Sequence of chain 1.A:
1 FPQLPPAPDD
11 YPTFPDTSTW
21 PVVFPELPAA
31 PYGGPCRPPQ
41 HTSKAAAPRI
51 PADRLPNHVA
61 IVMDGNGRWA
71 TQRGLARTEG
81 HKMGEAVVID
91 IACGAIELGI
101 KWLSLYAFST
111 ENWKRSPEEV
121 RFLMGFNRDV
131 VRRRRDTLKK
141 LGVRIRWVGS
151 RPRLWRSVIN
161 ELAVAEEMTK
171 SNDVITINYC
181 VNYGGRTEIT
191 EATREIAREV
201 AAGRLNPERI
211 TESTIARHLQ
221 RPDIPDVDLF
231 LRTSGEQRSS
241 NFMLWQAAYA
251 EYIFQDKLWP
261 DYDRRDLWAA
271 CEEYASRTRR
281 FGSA

Sequence of chain 1.C:
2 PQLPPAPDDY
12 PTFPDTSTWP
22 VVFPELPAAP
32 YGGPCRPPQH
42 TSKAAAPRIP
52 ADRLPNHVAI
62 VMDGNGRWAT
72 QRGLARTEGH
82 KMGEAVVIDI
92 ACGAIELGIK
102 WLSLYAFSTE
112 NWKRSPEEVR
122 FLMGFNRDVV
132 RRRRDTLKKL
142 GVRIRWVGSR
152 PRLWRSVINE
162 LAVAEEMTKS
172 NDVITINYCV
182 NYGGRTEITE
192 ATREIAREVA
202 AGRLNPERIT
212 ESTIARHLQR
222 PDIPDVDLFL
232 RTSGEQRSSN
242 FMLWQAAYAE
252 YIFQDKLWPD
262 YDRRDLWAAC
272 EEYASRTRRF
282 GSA

Binding-site contacts:
Ligand atom O2A contacts residue TYR106 of chain 1.A at 3.2 Å.
Ligand atom O2A contacts residue SER240 of chain 1.A at 3.0 Å.
Ligand atom O1 contacts residue ARG115 of chain 1.A at 4.0 Å.
Ligand atom O1 contacts residue ASN112 of chain 1.A at 3.3 Å (h-bond).
Ligand atom C4 contacts residue TYR106 of chain 1.A at 2.9 Å (hydrophobic).
Ligand atom C2 contacts residue ASN112 of chain 1.A at 3.6 Å.
Ligand atom C5 contacts residue MET63 of chain 1.A at 3.9 Å (hydrophobic).
Ligand atom O3B contacts residue ARG280 of chain 1.C at 2.9 Å (salt-bridge).
Ligand atom PB contacts residue ARG238 of chain 1.A at 3.7 Å.
Ligand atom C1 contacts residue ASN112 of chain 1.A at 3.6 Å.
Ligand atom C4 contacts residue VAL62 of chain 1.A at 3.5 Å (hydrophobic).
Ligand atom O1A contacts residue GLY282 of chain 1.C at 3.2 Å.
Ligand atom O1A contacts residue ASN112 of chain 1.A at 3.7 Å.
Ligand atom C3 contacts residue DPO1 of chain 1.E at 3.6 Å.
Ligand atom O2B contacts residue ARG232 of chain 1.A at 3.9 Å.
Ligand atom PB contacts residue ARG232 of chain 1.A at 3.5 Å.
Ligand atom O3B contacts residue ARG238 of chain 1.A at 2.9 Å (salt-bridge).
Ligand atom C2 contacts residue DPO1 of chain 1.E at 3.6 Å.
Ligand atom O1B contacts residue ARG280 of chain 1.C at 3.5 Å.
Ligand atom O2B contacts residue SER240 of chain 1.A at 2.5 Å (h-bond).
Ligand atom C5 contacts residue ASP64 of chain 1.A at 3.4 Å.
Ligand atom C5 contacts residue DPO1 of chain 1.E at 3.4 Å.
Ligand atom PB contacts residue SER240 of chain 1.A at 3.4 Å.
Ligand atom C1 contacts residue TYR106 of chain 1.A at 3.9 Å (hydrophobic).
Ligand atom C4 contacts residue MET63 of chain 1.A at 3.1 Å (hydrophobic).
Ligand atom O1B contacts residue GLY282 of chain 1.C at 2.7 Å (h-bond).
Ligand atom O2B contacts residue ARG238 of chain 1.A at 3.0 Å (salt-bridge).
Ligand atom C3 contacts residue MET63 of chain 1.A at 4.0 Å (hydrophobic).
Ligand atom O1B contacts residue PHE281 of chain 1.C at 3.6 Å.
Ligand atom O3B contacts residue ARG232 of chain 1.A at 3.1 Å (salt-bridge).
Ligand atom O3A contacts residue ARG232 of chain 1.A at 3.0 Å (salt-bridge).
Ligand atom O3A contacts residue SER240 of chain 1.A at 3.2 Å (h-bond).
Ligand atom PB contacts residue ARG280 of chain 1.C at 3.9 Å.
Ligand atom C5 contacts residue VAL62 of chain 1.A at 3.4 Å (hydrophobic).
Ligand atom O1A contacts residue SER109 of chain 1.A at 3.5 Å (h-bond).
Ligand atom O2A contacts residue TYR249 of chain 1.C at 4.0 Å.
Ligand atom C3 contacts residue VAL62 of chain 1.A at 3.6 Å (hydrophobic).
Ligand atom O1A contacts residue TYR249 of chain 1.C at 3.0 Å (h-bond).
Ligand atom O2B contacts residue TYR249 of chain 1.C at 3.4 Å.
Ligand atom PA contacts residue SER240 of chain 1.A at 3.9 Å.

This protein binds this small molecule.
Small molecule (SMILES): C=C(C)CCO[P](=O)(O)OP(=O)(O)O